A protein and the small-molecule ligand that binds it are described below.
Small molecule (SMILES): CC(=O)N[C@H]1[C@H](O[C@H]2[C@H](O)[C@@H](NC(C)=O)CO[C@@H]2CO)O[C@H](CO)[C@@H](O)[C@@H]1O

Binding-site contacts:
Ligand atom O7 contacts residue GLN100 of chain 1.G at 3.4 Å (h-bond).
Ligand atom O7 contacts residue ASN122 of chain 1.G at 4.2 Å.
Ligand atom O5 contacts residue ASN122 of chain 1.G at 2.4 Å (h-bond).
Ligand atom C8 contacts residue GLN100 of chain 1.G at 3.9 Å.
Ligand atom C1 contacts residue ASN122 of chain 1.G at 1.4 Å.
Ligand atom C5 contacts residue ASN122 of chain 1.G at 3.6 Å.
Ligand atom C7 contacts residue ASN122 of chain 1.G at 3.7 Å.
Ligand atom C7 contacts residue GLN100 of chain 1.G at 3.8 Å.
Ligand atom C3 contacts residue ASN122 of chain 1.G at 3.6 Å.
Ligand atom C8 contacts residue PHE121 of chain 1.G at 3.8 Å (hydrophobic).
Ligand atom C8 contacts residue ASN122 of chain 1.G at 4.0 Å.
Ligand atom C4 contacts residue ASN122 of chain 1.G at 4.1 Å.
Ligand atom C2 contacts residue ASN122 of chain 1.G at 2.4 Å.
Ligand atom O3 contacts residue GLN100 of chain 1.G at 4.0 Å.
Ligand atom N2 contacts residue ASN122 of chain 1.G at 2.8 Å (h-bond).
Ligand atom N2 contacts residue LYS133 of chain 1.G at 4.4 Å.
Ligand atom C8 contacts residue SER120 of chain 1.G at 3.6 Å.

Sequence of chain 1.G:
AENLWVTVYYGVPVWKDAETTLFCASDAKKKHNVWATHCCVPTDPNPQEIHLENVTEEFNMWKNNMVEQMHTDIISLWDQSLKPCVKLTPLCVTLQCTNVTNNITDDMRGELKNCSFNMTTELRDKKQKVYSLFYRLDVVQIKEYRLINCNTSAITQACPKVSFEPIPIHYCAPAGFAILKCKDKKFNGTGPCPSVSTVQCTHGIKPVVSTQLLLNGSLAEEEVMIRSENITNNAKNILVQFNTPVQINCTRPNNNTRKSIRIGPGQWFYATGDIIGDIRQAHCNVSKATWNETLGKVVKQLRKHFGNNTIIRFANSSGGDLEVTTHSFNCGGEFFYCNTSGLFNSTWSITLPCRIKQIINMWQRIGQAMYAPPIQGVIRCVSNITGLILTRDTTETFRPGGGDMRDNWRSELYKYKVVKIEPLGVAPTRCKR